This small molecule binds to this protein.
Small molecule (SMILES): CC(=O)N[C@@H]1[C@@H](O)[C@H](O)[C@@H](CO)O[C@H]1O

Binding-site contacts:
Ligand atom C2 contacts residue ASN126 of chain 1.G at 2.6 Å.
Ligand atom C5 contacts residue THR128 of chain 1.G at 3.5 Å.
Ligand atom C6 contacts residue THR128 of chain 1.G at 3.5 Å.
Ligand atom C6 contacts residue ASN126 of chain 1.G at 4.5 Å.
Ligand atom O6 contacts residue THR128 of chain 1.G at 3.1 Å (h-bond).
Ligand atom O5 contacts residue THR128 of chain 1.G at 3.2 Å.
Ligand atom N2 contacts residue ASN126 of chain 1.G at 3.1 Å (h-bond).
Ligand atom C5 contacts residue ASN126 of chain 1.G at 3.6 Å.
Ligand atom O5 contacts residue ASN126 of chain 1.G at 2.2 Å (h-bond).
Ligand atom C1 contacts residue THR128 of chain 1.G at 4.2 Å.
Ligand atom C3 contacts residue ASN126 of chain 1.G at 3.9 Å.
Ligand atom C7 contacts residue ASN126 of chain 1.G at 4.3 Å.
Ligand atom C1 contacts residue ASN126 of chain 1.G at 1.6 Å.
Ligand atom C4 contacts residue ASN126 of chain 1.G at 4.3 Å.

Sequence of chain 1.G:
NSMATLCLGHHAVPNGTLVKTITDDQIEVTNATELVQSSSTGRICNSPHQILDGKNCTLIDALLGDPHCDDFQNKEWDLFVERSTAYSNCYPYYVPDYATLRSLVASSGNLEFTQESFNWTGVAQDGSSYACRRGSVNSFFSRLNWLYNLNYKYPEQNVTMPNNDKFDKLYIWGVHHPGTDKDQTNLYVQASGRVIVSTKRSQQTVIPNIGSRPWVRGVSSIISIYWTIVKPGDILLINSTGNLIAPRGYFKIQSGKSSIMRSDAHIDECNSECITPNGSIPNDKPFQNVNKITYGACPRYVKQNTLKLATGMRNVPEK